A protein and the small-molecule ligand that binds it are described below.
Small molecule (SMILES): CC(=O)N[C@H]1[C@H](O[C@H]2[C@H](O)[C@@H](NC(C)=O)CO[C@@H]2CO)O[C@H](CO)[C@@H](O)[C@@H]1O

Binding-site contacts:
Ligand atom C5 contacts residue THR1100 of chain 1.C at 4.4 Å.
Ligand atom C5 contacts residue ASN1098 of chain 1.C at 3.6 Å.
Ligand atom C6 contacts residue PHE1103 of chain 1.C at 3.6 Å (hydrophobic).
Ligand atom C2 contacts residue THR1100 of chain 1.C at 3.8 Å.
Ligand atom O4 contacts residue HIS1101 of chain 1.C at 3.4 Å.
Ligand atom C6 contacts residue HIS1101 of chain 1.C at 4.4 Å.
Ligand atom N2 contacts residue HIS1101 of chain 1.C at 4.2 Å.
Ligand atom C5 contacts residue HIS1101 of chain 1.C at 3.5 Å.
Ligand atom N2 contacts residue THR1100 of chain 1.C at 3.5 Å (h-bond).
Ligand atom C1 contacts residue THR1100 of chain 1.C at 3.5 Å.
Ligand atom O5 contacts residue PHE1103 of chain 1.C at 4.0 Å.
Ligand atom O5 contacts residue ASN1098 of chain 1.C at 2.4 Å (h-bond).
Ligand atom N2 contacts residue ASN1098 of chain 1.C at 2.9 Å (h-bond).
Ligand atom C3 contacts residue HIS1101 of chain 1.C at 4.0 Å.
Ligand atom C3 contacts residue ASN1098 of chain 1.C at 3.8 Å.
Ligand atom C7 contacts residue HIS1101 of chain 1.C at 3.7 Å.
Ligand atom O7 contacts residue HIS1101 of chain 1.C at 3.9 Å.
Ligand atom C2 contacts residue ASN1098 of chain 1.C at 2.5 Å.
Ligand atom O5 contacts residue HIS1101 of chain 1.C at 4.2 Å.
Ligand atom C8 contacts residue ASN1098 of chain 1.C at 3.6 Å.
Ligand atom C8 contacts residue HIS1101 of chain 1.C at 3.6 Å.
Ligand atom C5 contacts residue PHE1103 of chain 1.C at 4.0 Å (hydrophobic).
Ligand atom C4 contacts residue HIS1101 of chain 1.C at 3.9 Å.
Ligand atom C7 contacts residue ASN1098 of chain 1.C at 3.1 Å.
Ligand atom C8 contacts residue THR1100 of chain 1.C at 4.3 Å.
Ligand atom O7 contacts residue ASN1098 of chain 1.C at 2.9 Å (h-bond).
Ligand atom C4 contacts residue ASN1098 of chain 1.C at 4.2 Å.
Ligand atom O5 contacts residue THR1100 of chain 1.C at 4.5 Å.
Ligand atom C3 contacts residue THR1100 of chain 1.C at 3.7 Å.
Ligand atom C1 contacts residue ASN1098 of chain 1.C at 1.4 Å.
Ligand atom C1 contacts residue HIS1101 of chain 1.C at 4.2 Å.

Sequence of chain 1.C:
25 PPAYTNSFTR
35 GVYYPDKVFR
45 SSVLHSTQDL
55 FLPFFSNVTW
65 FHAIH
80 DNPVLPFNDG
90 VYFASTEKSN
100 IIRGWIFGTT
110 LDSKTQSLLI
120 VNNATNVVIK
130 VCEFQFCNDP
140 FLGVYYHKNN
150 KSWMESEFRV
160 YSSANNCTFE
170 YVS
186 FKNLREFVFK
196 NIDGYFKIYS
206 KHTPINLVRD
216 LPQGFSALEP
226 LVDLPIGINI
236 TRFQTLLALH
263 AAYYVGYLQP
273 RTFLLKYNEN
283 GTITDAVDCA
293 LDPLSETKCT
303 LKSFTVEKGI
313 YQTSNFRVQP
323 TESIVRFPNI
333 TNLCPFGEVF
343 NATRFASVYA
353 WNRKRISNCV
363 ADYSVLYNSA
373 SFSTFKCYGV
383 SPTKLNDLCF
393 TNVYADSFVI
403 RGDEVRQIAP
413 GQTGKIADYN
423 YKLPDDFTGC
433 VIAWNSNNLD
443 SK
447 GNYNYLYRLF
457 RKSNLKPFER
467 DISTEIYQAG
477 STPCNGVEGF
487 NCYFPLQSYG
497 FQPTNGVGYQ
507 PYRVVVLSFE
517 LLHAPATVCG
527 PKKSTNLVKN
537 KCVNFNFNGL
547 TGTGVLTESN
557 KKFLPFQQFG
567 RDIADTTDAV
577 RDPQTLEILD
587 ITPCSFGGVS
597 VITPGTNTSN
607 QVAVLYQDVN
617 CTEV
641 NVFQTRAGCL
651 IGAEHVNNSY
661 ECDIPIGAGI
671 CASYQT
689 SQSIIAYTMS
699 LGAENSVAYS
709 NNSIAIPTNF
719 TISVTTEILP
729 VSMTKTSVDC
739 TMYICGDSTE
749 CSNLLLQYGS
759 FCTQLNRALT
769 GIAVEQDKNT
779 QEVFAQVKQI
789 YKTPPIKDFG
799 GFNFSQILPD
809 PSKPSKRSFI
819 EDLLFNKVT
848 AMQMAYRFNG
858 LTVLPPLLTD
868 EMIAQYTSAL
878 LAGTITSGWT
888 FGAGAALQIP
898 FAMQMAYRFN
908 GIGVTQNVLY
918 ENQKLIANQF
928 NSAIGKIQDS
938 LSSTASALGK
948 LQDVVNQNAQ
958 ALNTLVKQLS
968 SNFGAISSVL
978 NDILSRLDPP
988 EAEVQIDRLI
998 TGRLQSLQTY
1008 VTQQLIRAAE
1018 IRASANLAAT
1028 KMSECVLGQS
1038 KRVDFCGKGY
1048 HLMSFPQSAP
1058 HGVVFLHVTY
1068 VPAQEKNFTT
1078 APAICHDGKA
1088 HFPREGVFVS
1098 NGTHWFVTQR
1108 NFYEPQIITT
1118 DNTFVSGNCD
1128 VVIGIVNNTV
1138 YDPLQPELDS